Sequence of chain 1.B:
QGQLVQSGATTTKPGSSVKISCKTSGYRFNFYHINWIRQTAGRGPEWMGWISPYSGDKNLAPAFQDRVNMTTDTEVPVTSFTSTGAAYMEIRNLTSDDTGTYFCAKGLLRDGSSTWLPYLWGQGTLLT

This protein binds this small molecule.
Small molecule (SMILES): CC(=O)N[C@H]1[C@H](O[C@H]2[C@H](O)[C@@H](NC(C)=O)CO[C@@H]2CO)O[C@H](CO)[C@@H](O)[C@@H]1O

Binding-site contacts:
Ligand atom C3 contacts residue ASN69 of chain 1.B at 3.8 Å.
Ligand atom C1 contacts residue THR71 of chain 1.B at 4.2 Å.
Ligand atom C6 contacts residue GLU90 of chain 1.B at 4.2 Å.
Ligand atom O5 contacts residue GLU90 of chain 1.B at 3.8 Å.
Ligand atom C8 contacts residue ASN69 of chain 1.B at 4.4 Å.
Ligand atom C4 contacts residue ASN69 of chain 1.B at 4.2 Å.
Ligand atom C5 contacts residue ASN69 of chain 1.B at 3.6 Å.
Ligand atom C7 contacts residue ASN69 of chain 1.B at 4.1 Å.
Ligand atom N2 contacts residue ASN69 of chain 1.B at 2.9 Å (h-bond).
Ligand atom C1 contacts residue ASN69 of chain 1.B at 1.4 Å.
Ligand atom O5 contacts residue ASN69 of chain 1.B at 2.4 Å (h-bond).
Ligand atom C2 contacts residue ASN69 of chain 1.B at 2.5 Å.